Sequence of chain 1.E:
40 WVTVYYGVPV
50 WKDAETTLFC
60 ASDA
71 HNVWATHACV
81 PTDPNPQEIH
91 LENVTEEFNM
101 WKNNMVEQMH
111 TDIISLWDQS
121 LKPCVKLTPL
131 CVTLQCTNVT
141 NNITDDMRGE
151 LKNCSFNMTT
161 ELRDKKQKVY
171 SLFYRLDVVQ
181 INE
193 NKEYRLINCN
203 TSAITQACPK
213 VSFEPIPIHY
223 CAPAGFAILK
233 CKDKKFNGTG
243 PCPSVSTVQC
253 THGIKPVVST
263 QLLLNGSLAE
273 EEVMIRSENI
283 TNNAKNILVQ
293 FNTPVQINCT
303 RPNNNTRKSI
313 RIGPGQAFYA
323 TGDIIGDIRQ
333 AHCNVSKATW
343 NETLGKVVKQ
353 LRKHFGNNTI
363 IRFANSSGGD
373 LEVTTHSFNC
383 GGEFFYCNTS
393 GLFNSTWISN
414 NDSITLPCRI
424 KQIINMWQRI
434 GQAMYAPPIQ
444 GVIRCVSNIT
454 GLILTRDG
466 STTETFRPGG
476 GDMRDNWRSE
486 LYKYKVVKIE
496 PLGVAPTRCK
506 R

Sequence of chain 1.A:
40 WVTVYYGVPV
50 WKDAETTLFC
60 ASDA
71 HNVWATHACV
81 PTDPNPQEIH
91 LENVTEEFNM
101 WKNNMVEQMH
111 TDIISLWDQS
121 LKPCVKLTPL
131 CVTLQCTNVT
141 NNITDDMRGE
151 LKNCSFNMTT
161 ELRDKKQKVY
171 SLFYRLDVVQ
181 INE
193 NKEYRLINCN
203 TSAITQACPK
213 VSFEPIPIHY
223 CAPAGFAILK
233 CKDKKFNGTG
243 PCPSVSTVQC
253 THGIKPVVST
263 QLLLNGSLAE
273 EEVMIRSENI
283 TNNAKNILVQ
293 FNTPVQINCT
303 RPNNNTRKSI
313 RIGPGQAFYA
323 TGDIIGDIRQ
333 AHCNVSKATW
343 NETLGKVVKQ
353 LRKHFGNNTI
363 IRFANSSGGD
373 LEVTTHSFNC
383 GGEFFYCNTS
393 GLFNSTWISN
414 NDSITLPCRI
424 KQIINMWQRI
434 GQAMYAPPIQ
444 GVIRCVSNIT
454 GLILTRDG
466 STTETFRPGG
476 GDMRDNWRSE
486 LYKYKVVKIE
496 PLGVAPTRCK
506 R

Binding-site contacts:
Ligand atom C8 contacts residue ASN202 of chain 1.A at 4.3 Å.
Ligand atom C7 contacts residue ARG313 of chain 1.E at 3.6 Å.
Ligand atom O5 contacts residue ASN202 of chain 1.A at 2.4 Å (h-bond).
Ligand atom C6 contacts residue ARG197 of chain 1.A at 3.7 Å.
Ligand atom O7 contacts residue ARG313 of chain 1.E at 3.0 Å (salt-bridge).
Ligand atom C5 contacts residue ASN202 of chain 1.A at 3.7 Å.
Ligand atom O5 contacts residue ARG197 of chain 1.A at 3.0 Å (salt-bridge).
Ligand atom O6 contacts residue ARG197 of chain 1.A at 3.8 Å.
Ligand atom C5 contacts residue ARG197 of chain 1.A at 4.0 Å.
Ligand atom N2 contacts residue THR203 of chain 1.A at 3.5 Å.
Ligand atom C7 contacts residue ASN202 of chain 1.A at 3.5 Å.
Ligand atom C8 contacts residue THR203 of chain 1.A at 3.9 Å.
Ligand atom C1 contacts residue ASN202 of chain 1.A at 1.5 Å.
Ligand atom C8 contacts residue VAL179 of chain 1.A at 4.2 Å (hydrophobic).
Ligand atom C2 contacts residue THR203 of chain 1.A at 4.4 Å.
Ligand atom C4 contacts residue ASN202 of chain 1.A at 4.2 Å.
Ligand atom C1 contacts residue ARG197 of chain 1.A at 3.9 Å.
Ligand atom N2 contacts residue ASN202 of chain 1.A at 2.8 Å (h-bond).
Ligand atom C3 contacts residue ASN202 of chain 1.A at 3.7 Å.
Ligand atom C2 contacts residue ASN202 of chain 1.A at 2.5 Å.
Ligand atom C8 contacts residue ILE199 of chain 1.A at 4.3 Å (hydrophobic).
Ligand atom O7 contacts residue ASN202 of chain 1.A at 3.9 Å.
Ligand atom C7 contacts residue THR203 of chain 1.A at 4.2 Å.
Ligand atom C6 contacts residue VAL179 of chain 1.A at 4.4 Å (hydrophobic).
Ligand atom C1 contacts residue THR203 of chain 1.A at 4.0 Å.
Ligand atom C8 contacts residue ARG313 of chain 1.E at 3.6 Å.

A protein and the small-molecule ligand that binds it are described below.
Small molecule (SMILES): CC(=O)N[C@H]1[C@H](O[C@H]2[C@H](O)[C@@H](NC(C)=O)CO[C@@H]2CO)O[C@H](CO)[C@@H](O)[C@@H]1O